Binding-site contacts:
Ligand atom O6 contacts residue THR165 of chain 3.A at 3.1 Å.
Ligand atom C7 contacts residue ASN163 of chain 3.A at 4.1 Å.
Ligand atom C5 contacts residue ASN163 of chain 3.A at 3.6 Å.
Ligand atom O7 contacts residue ASN163 of chain 3.A at 4.4 Å.
Ligand atom C1 contacts residue ASN163 of chain 3.A at 1.4 Å.
Ligand atom C6 contacts residue THR165 of chain 3.A at 4.3 Å.
Ligand atom N2 contacts residue ASN163 of chain 3.A at 3.0 Å (h-bond).
Ligand atom C2 contacts residue ASN163 of chain 3.A at 2.4 Å.
Ligand atom C3 contacts residue ASN163 of chain 3.A at 3.8 Å.
Ligand atom C4 contacts residue ASN163 of chain 3.A at 4.1 Å.
Ligand atom O5 contacts residue ASN163 of chain 3.A at 2.4 Å (h-bond).
Ligand atom O5 contacts residue THR165 of chain 3.A at 4.3 Å.

Sequence of chain 3.A:
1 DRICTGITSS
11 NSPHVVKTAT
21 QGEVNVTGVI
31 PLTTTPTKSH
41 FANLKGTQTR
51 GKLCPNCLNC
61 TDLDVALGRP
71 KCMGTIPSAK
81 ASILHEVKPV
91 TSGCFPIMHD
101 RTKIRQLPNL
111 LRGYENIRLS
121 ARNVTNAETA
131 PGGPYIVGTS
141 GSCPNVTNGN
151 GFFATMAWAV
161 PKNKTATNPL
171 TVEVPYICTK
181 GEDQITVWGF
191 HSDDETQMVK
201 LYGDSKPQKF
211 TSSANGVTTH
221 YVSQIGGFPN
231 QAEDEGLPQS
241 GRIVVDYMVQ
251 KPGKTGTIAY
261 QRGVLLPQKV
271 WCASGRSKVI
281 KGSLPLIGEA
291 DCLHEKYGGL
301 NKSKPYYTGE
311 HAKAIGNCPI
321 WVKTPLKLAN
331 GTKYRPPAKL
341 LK

This small molecule binds to this protein.
Small molecule (SMILES): CC(=O)N[C@@H]1[C@@H](O)[C@H](O)[C@@H](CO)O[C@H]1O